A small-molecule ligand and the protein it binds are described below.
Small molecule (SMILES): CC(C)C[C@H](NC(=O)[C@H](CC(C)C)NC(=O)c1ccccc1)C(=O)O

Sequence of chain 1.M:
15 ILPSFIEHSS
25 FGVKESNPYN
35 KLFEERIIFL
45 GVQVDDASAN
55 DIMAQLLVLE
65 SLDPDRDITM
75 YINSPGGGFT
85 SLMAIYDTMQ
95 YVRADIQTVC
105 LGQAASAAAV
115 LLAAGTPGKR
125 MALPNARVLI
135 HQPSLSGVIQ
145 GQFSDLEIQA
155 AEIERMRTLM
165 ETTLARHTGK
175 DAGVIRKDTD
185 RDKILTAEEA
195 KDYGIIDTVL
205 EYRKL

Binding-site contacts:
Ligand atom O1 contacts residue SER70 of chain 1.AA at 3.9 Å.
Ligand atom C contacts residue LEU126 of chain 1.AA at 4.1 Å (hydrophobic).
Ligand atom C contacts residue SER98 of chain 1.AA at 3.1 Å.
Ligand atom CD2 contacts residue PRO125 of chain 1.AA at 3.8 Å (hydrophobic).
Ligand atom OXT contacts residue GLY69 of chain 1.AA at 2.9 Å (h-bond).
Ligand atom N contacts residue ILE71 of chain 1.AA at 3.8 Å.
Ligand atom CA contacts residue ILE71 of chain 1.AA at 4.0 Å (hydrophobic).
Ligand atom O contacts residue PRO125 of chain 1.AA at 3.6 Å.
Ligand atom N contacts residue LEU126 of chain 1.AA at 3.1 Å (h-bond).
Ligand atom CB contacts residue GLY69 of chain 1.AA at 3.7 Å.
Ligand atom C contacts residue LEU126 of chain 1.AA at 4.0 Å (hydrophobic).
Ligand atom O1 contacts residue ILE71 of chain 1.AA at 2.9 Å (h-bond).
Ligand atom C4 contacts residue PHE143 of chain 1.AA at 3.8 Å (hydrophobic).
Ligand atom CD2 contacts residue GLN124 of chain 1.AA at 3.8 Å.
Ligand atom OXT contacts residue GLY68 of chain 1.AA at 3.7 Å.
Ligand atom CB contacts residue MET99 of chain 1.AA at 3.5 Å (hydrophobic).
Ligand atom C contacts residue ILE71 of chain 1.AA at 4.0 Å (hydrophobic).
Ligand atom C2 contacts residue GLY127 of chain 1.AA at 4.0 Å.
Ligand atom C3 contacts residue PHE143 of chain 1.AA at 4.0 Å (hydrophobic).
Ligand atom CA contacts residue LEU126 of chain 1.AA at 3.9 Å (hydrophobic).
Ligand atom OXT contacts residue MET99 of chain 1.AA at 4.0 Å.
Ligand atom CD2 contacts residue GLY69 of chain 1.AA at 3.9 Å.
Ligand atom O contacts residue LEU126 of chain 1.AA at 3.0 Å (h-bond).
Ligand atom CD1 contacts residue MET99 of chain 1.AA at 3.4 Å (hydrophobic).
Ligand atom CD2 contacts residue SER70 of chain 1.AA at 3.8 Å.
Ligand atom O contacts residue HIS123 of chain 1.AA at 2.6 Å (h-bond).
Ligand atom OXT contacts residue SER98 of chain 1.AA at 3.3 Å.
Ligand atom N contacts residue GLY69 of chain 1.AA at 2.8 Å (h-bond).
Ligand atom C5 contacts residue ILE146 of chain 1.AA at 3.8 Å (hydrophobic).
Ligand atom C contacts residue HIS123 of chain 1.AA at 3.8 Å.
Ligand atom C6 contacts residue ARG119 of chain 1.Y at 4.0 Å.
Ligand atom CA contacts residue GLY69 of chain 1.AA at 3.4 Å.
Ligand atom C contacts residue GLY69 of chain 1.AA at 3.5 Å.
Ligand atom C contacts residue ILE71 of chain 1.AA at 3.7 Å (hydrophobic).
Ligand atom CB contacts residue SER98 of chain 1.AA at 4.0 Å.
Ligand atom C5 contacts residue ARG119 of chain 1.Y at 3.6 Å.
Ligand atom C2 contacts residue LEU126 of chain 1.AA at 3.6 Å (hydrophobic).
Ligand atom CD2 contacts residue HIS123 of chain 1.AA at 3.1 Å.
Ligand atom O contacts residue SER98 of chain 1.AA at 2.7 Å (h-bond).
Ligand atom CD1 contacts residue SER98 of chain 1.AA at 3.4 Å.

Sequence of chain 1.Y:
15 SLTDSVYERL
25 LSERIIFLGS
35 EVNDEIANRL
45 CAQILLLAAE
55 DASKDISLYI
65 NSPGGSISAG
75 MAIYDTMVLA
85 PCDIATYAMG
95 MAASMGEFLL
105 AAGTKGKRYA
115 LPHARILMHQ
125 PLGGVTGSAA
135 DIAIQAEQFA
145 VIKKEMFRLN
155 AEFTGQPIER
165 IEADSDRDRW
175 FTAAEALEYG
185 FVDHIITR

Sequence of chain 1.AA:
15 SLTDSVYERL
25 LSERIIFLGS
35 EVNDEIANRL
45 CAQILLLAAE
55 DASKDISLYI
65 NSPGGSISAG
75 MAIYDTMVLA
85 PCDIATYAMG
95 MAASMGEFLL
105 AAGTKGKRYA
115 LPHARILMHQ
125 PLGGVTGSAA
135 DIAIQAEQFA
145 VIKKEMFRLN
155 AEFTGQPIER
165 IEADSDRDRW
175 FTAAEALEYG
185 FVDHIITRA